This protein binds this small molecule.
Small molecule (SMILES): CCCCCCCCC[C@@H](O)CC(=O)O

Binding-site contacts:
Ligand atom C2 contacts residue ASP124 of chain 1.P at 3.7 Å.
Ligand atom C1 contacts residue ASN1 of chain 1.FA at 1.4 Å.
Ligand atom C4 contacts residue ALA126 of chain 1.P at 4.0 Å (hydrophobic).
Ligand atom C1 contacts residue ASP124 of chain 1.P at 3.9 Å.
Ligand atom C1 contacts residue GLN2 of chain 1.FA at 4.0 Å.
Ligand atom C2 contacts residue GLN22 of chain 1.H at 4.0 Å.
Ligand atom C5 contacts residue ALA125 of chain 1.P at 4.4 Å (hydrophobic).
Ligand atom O8 contacts residue ASN1 of chain 1.FA at 4.3 Å.
Ligand atom O contacts residue GLN2 of chain 1.FA at 3.2 Å (h-bond).
Ligand atom O contacts residue GLN22 of chain 1.H at 3.6 Å (h-bond).
Ligand atom C2 contacts residue ASN1 of chain 1.FA at 2.5 Å.
Ligand atom C5 contacts residue LEU91 of chain 1.P at 4.4 Å (hydrophobic).
Ligand atom C1 contacts residue GLN22 of chain 1.H at 3.4 Å.
Ligand atom O8 contacts residue GLN22 of chain 1.H at 4.0 Å.
Ligand atom O contacts residue ASN1 of chain 1.FA at 2.3 Å (h-bond).
Ligand atom C4 contacts residue ALA125 of chain 1.P at 3.9 Å (hydrophobic).
Ligand atom C3 contacts residue ASN1 of chain 1.FA at 3.9 Å.

Sequence of chain 1.H:
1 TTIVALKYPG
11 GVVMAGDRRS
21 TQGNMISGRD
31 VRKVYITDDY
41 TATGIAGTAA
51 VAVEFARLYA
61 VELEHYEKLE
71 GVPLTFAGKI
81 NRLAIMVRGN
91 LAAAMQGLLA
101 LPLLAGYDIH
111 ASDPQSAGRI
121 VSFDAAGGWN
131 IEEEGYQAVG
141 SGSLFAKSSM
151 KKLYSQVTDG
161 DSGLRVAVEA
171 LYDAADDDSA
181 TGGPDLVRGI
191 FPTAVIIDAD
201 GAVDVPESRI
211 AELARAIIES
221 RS

Sequence of chain 1.FA:
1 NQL

Sequence of chain 1.P:
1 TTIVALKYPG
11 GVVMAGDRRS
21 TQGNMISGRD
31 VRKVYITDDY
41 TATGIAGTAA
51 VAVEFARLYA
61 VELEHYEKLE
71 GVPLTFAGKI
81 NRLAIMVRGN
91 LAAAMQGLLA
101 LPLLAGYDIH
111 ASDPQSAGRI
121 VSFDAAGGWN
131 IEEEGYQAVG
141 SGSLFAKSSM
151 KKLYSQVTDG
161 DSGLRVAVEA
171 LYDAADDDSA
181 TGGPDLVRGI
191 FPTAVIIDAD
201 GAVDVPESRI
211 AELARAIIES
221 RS